The protein below binds the small molecule below.
Small molecule (SMILES): O=CCP(=O)(O)O

Binding-site contacts:
Ligand atom O3P contacts residue CYS294 of chain 1.B at 3.3 Å (h-bond).
Ligand atom O2 contacts residue ASN161 of chain 1.B at 3.1 Å (h-bond).
Ligand atom O2P contacts residue HIS162 of chain 1.B at 2.7 Å (h-bond).
Ligand atom C2 contacts residue ASN161 of chain 1.B at 4.2 Å.
Ligand atom O1P contacts residue ARG111 of chain 1.B at 2.9 Å (salt-bridge).
Ligand atom P contacts residue CYS294 of chain 1.B at 3.5 Å.
Ligand atom O1P contacts residue HIS162 of chain 1.B at 3.9 Å.
Ligand atom P contacts residue MET166 of chain 1.B at 4.4 Å.
Ligand atom P contacts residue THR295 of chain 1.B at 4.1 Å.
Ligand atom O2 contacts residue ARG293 of chain 1.B at 3.8 Å.
Ligand atom O2 contacts residue HIS162 of chain 1.B at 4.1 Å.
Ligand atom C1 contacts residue ARG450 of chain 1.B at 4.0 Å.
Ligand atom O3P contacts residue THR295 of chain 1.B at 2.7 Å (h-bond).
Ligand atom C2 contacts residue PHE456 of chain 1.B at 4.5 Å (hydrophobic).
Ligand atom O2P contacts residue CYS294 of chain 1.B at 4.0 Å.
Ligand atom O1P contacts residue ARG450 of chain 1.B at 3.0 Å (salt-bridge).
Ligand atom O3P contacts residue ARG450 of chain 1.B at 3.8 Å.
Ligand atom O2 contacts residue MET166 of chain 1.B at 3.7 Å.
Ligand atom C1 contacts residue HIS162 of chain 1.B at 4.4 Å.
Ligand atom O2P contacts residue ARG111 of chain 1.B at 3.9 Å.
Ligand atom C1 contacts residue CYS294 of chain 1.B at 2.7 Å (hydrophobic).
Ligand atom C1 contacts residue MET166 of chain 1.B at 3.2 Å (hydrophobic).
Ligand atom P contacts residue ARG293 of chain 1.B at 3.9 Å.
Ligand atom P contacts residue ARG111 of chain 1.B at 4.0 Å.
Ligand atom C1 contacts residue PHE456 of chain 1.B at 4.0 Å (hydrophobic).
Ligand atom O2 contacts residue CYS294 of chain 1.B at 2.6 Å (h-bond).
Ligand atom C2 contacts residue MET166 of chain 1.B at 3.6 Å (hydrophobic).
Ligand atom C2 contacts residue CYS294 of chain 1.B at 1.8 Å (hydrophobic).
Ligand atom O3P contacts residue ARG293 of chain 1.B at 3.2 Å (salt-bridge).
Ligand atom O3P contacts residue PHE456 of chain 1.B at 4.0 Å.
Ligand atom P contacts residue HIS162 of chain 1.B at 3.8 Å.
Ligand atom P contacts residue ARG450 of chain 1.B at 3.8 Å.
Ligand atom O2P contacts residue THR295 of chain 1.B at 4.0 Å.
Ligand atom O2P contacts residue ARG293 of chain 1.B at 2.9 Å (salt-bridge).
Ligand atom O1P contacts residue ARG293 of chain 1.B at 3.6 Å (salt-bridge).

Sequence of chain 1.B:
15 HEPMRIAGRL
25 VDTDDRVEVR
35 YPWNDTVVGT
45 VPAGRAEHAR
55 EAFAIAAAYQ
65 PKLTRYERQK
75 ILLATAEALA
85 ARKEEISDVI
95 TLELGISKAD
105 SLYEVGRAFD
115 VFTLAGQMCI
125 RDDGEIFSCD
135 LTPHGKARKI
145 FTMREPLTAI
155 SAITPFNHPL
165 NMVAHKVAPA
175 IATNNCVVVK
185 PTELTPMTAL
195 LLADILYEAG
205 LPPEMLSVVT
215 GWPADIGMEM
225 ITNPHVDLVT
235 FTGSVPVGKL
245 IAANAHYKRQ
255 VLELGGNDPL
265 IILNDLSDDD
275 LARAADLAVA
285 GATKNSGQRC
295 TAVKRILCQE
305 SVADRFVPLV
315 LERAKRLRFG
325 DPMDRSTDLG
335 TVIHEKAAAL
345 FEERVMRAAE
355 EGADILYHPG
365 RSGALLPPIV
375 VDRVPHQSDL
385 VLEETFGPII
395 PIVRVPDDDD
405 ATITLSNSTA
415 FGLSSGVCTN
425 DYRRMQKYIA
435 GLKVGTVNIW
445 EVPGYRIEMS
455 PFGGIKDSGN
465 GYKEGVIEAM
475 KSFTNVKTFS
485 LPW